Sequence of chain 1.E:
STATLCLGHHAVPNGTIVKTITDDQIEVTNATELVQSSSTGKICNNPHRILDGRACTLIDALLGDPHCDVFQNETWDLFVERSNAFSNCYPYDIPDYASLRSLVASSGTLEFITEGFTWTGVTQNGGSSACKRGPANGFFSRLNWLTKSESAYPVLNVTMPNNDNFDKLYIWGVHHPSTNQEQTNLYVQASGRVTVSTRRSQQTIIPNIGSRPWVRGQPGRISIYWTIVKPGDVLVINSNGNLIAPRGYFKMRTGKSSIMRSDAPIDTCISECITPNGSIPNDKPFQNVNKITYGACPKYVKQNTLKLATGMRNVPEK

Binding-site contacts:
Ligand atom N2 contacts residue ALA39 of chain 1.E at 3.6 Å.
Ligand atom C5 contacts residue ALA39 of chain 1.E at 3.8 Å (hydrophobic).
Ligand atom C4 contacts residue ALA39 of chain 1.E at 3.6 Å (hydrophobic).
Ligand atom O5 contacts residue THR24 of chain 1.E at 3.1 Å (h-bond).
Ligand atom O5 contacts residue ALA39 of chain 1.E at 3.1 Å (h-bond).
Ligand atom N2 contacts residue ASN38 of chain 1.E at 3.5 Å (h-bond).
Ligand atom O5 contacts residue ASN38 of chain 1.E at 3.9 Å.
Ligand atom C1 contacts residue ALA39 of chain 1.E at 3.2 Å (hydrophobic).
Ligand atom C2 contacts residue ALA39 of chain 1.E at 2.8 Å (hydrophobic).
Ligand atom O6 contacts residue ALA39 of chain 1.E at 4.1 Å.
Ligand atom C1 contacts residue THR24 of chain 1.E at 4.3 Å.
Ligand atom C6 contacts residue THR24 of chain 1.E at 2.8 Å.
Ligand atom C1 contacts residue ASN38 of chain 1.E at 3.1 Å.
Ligand atom C7 contacts residue ASN38 of chain 1.E at 4.5 Å.
Ligand atom C6 contacts residue ALA39 of chain 1.E at 4.4 Å (hydrophobic).
Ligand atom O7 contacts residue THR40 of chain 1.E at 4.5 Å.
Ligand atom O1 contacts residue ASN38 of chain 1.E at 3.5 Å (h-bond).
Ligand atom O7 contacts residue ALA39 of chain 1.E at 3.7 Å.
Ligand atom C5 contacts residue THR24 of chain 1.E at 3.5 Å.
Ligand atom O6 contacts residue THR24 of chain 1.E at 3.0 Å.
Ligand atom O6 contacts residue LYS315 of chain 1.E at 3.9 Å.
Ligand atom C7 contacts residue ALA39 of chain 1.E at 4.0 Å (hydrophobic).
Ligand atom O3 contacts residue ALA39 of chain 1.E at 4.0 Å.
Ligand atom C2 contacts residue ASN38 of chain 1.E at 3.8 Å.
Ligand atom C3 contacts residue ALA39 of chain 1.E at 3.7 Å (hydrophobic).

A protein and the small-molecule ligand that binds it are described below.
Small molecule (SMILES): CC(=O)N[C@@H]1[C@@H](O)[C@H](O)[C@@H](CO)O[C@@H]1O